Sequence of chain 3.A:
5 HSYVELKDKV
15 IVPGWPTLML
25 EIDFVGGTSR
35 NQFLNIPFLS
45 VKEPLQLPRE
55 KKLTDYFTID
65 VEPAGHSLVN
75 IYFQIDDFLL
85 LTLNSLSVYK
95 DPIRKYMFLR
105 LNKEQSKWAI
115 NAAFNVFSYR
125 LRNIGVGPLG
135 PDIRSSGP

Binding-site contacts:
Ligand atom C2 contacts residue PHE118 of chain 3.A at 3.4 Å (hydrophobic).
Ligand atom O1P contacts residue GLY129 of chain 3.D at 3.0 Å.
Ligand atom O6 contacts residue VAL120 of chain 3.A at 3.6 Å.
Ligand atom N2 contacts residue GLU66 of chain 3.A at 3.8 Å.
Ligand atom N2 contacts residue GLY131 of chain 3.D at 3.6 Å.
Ligand atom O4' contacts residue ASN119 of chain 3.A at 3.0 Å (h-bond).
Ligand atom N1 contacts residue VAL65 of chain 3.A at 2.7 Å (h-bond).
Ligand atom C8 contacts residue VAL120 of chain 3.A at 3.6 Å (hydrophobic).
Ligand atom N1 contacts residue GLY131 of chain 3.D at 3.9 Å.
Ligand atom C5 contacts residue ASP64 of chain 3.A at 3.9 Å.
Ligand atom N3 contacts residue PHE118 of chain 3.A at 3.5 Å (h-bond).
Ligand atom C6 contacts residue VAL65 of chain 3.A at 3.6 Å (hydrophobic).
Ligand atom O5' contacts residue ILE128 of chain 3.D at 3.5 Å.
Ligand atom C5' contacts residue GLY129 of chain 3.D at 3.4 Å.
Ligand atom O6 contacts residue PHE118 of chain 3.A at 3.4 Å (h-bond).
Ligand atom N9 contacts residue ASN119 of chain 3.A at 3.1 Å (h-bond).
Ligand atom N2 contacts residue PHE118 of chain 3.A at 3.4 Å.
Ligand atom N7 contacts residue VAL120 of chain 3.A at 3.5 Å (h-bond).
Ligand atom N7 contacts residue PHE118 of chain 3.A at 3.7 Å.
Ligand atom N2 contacts residue GLY129 of chain 3.D at 3.7 Å.
Ligand atom C2 contacts residue GLY131 of chain 3.D at 3.6 Å.
Ligand atom C6 contacts residue PHE118 of chain 3.A at 2.9 Å (hydrophobic).
Ligand atom N1 contacts residue PHE118 of chain 3.A at 3.1 Å (h-bond).
Ligand atom N1 contacts residue ASP64 of chain 3.A at 2.9 Å (salt-bridge).
Ligand atom C1' contacts residue ASN119 of chain 3.A at 2.9 Å.
Ligand atom O6 contacts residue ASP64 of chain 3.A at 2.5 Å (salt-bridge).
Ligand atom N2 contacts residue VAL65 of chain 3.A at 3.4 Å (h-bond).
Ligand atom C5 contacts residue PHE118 of chain 3.A at 3.0 Å (hydrophobic).
Ligand atom O3P contacts residue VAL130 of chain 3.D at 3.7 Å.
Ligand atom C2' contacts residue VAL130 of chain 3.D at 3.8 Å (hydrophobic).
Ligand atom C6 contacts residue ASP64 of chain 3.A at 2.8 Å.
Ligand atom O6 contacts residue VAL65 of chain 3.A at 2.6 Å (h-bond).
Ligand atom C3' contacts residue VAL130 of chain 3.D at 3.8 Å (hydrophobic).
Ligand atom C5' contacts residue ILE128 of chain 3.D at 3.8 Å (hydrophobic).
Ligand atom C2 contacts residue VAL65 of chain 3.A at 3.5 Å (hydrophobic).
Ligand atom O5' contacts residue ALA117 of chain 3.A at 2.9 Å (h-bond).
Ligand atom C5' contacts residue ALA117 of chain 3.A at 3.9 Å (hydrophobic).
Ligand atom C8 contacts residue ASN119 of chain 3.A at 3.1 Å.
Ligand atom C4 contacts residue PHE118 of chain 3.A at 3.3 Å (hydrophobic).
Ligand atom N3 contacts residue GLY131 of chain 3.D at 3.8 Å.

Sequence of chain 3.D:
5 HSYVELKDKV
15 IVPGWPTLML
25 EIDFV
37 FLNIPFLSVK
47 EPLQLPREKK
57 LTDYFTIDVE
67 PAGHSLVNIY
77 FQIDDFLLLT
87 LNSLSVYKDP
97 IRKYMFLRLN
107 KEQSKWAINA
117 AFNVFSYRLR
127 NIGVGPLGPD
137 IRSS

This protein binds this small molecule.
Small molecule (SMILES): Nc1nc2c(ncn2[C@@H]2O[C@H](CO)[C@@H](OP(=O)(O)O)[C@H]2O)c(=O)[nH]1